Sequence of chain 1.D:
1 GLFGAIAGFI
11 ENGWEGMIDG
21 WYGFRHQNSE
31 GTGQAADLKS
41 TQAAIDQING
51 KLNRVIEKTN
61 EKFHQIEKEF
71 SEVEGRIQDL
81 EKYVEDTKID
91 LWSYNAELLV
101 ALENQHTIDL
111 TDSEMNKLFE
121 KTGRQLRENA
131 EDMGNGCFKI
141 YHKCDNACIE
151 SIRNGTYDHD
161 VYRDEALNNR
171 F

Binding-site contacts:
Ligand atom C1 contacts residue GLU150 of chain 1.D at 4.0 Å.
Ligand atom C8 contacts residue ASN154 of chain 1.D at 4.4 Å.
Ligand atom C2 contacts residue ASN154 of chain 1.D at 2.5 Å.
Ligand atom C1 contacts residue SER151 of chain 1.D at 4.4 Å.
Ligand atom O6 contacts residue ALA147 of chain 1.D at 4.3 Å.
Ligand atom N2 contacts residue THR156 of chain 1.D at 3.9 Å.
Ligand atom C5 contacts residue GLU150 of chain 1.D at 4.4 Å.
Ligand atom O5 contacts residue THR156 of chain 1.D at 4.4 Å.
Ligand atom C7 contacts residue ASN154 of chain 1.D at 3.2 Å.
Ligand atom C5 contacts residue ASN154 of chain 1.D at 3.7 Å.
Ligand atom N2 contacts residue ASN154 of chain 1.D at 2.9 Å (h-bond).
Ligand atom O5 contacts residue SER151 of chain 1.D at 4.1 Å.
Ligand atom C6 contacts residue SER151 of chain 1.D at 4.4 Å.
Ligand atom O7 contacts residue ASN154 of chain 1.D at 3.2 Å (h-bond).
Ligand atom C2 contacts residue THR156 of chain 1.D at 4.3 Å.
Ligand atom C1 contacts residue ASN154 of chain 1.D at 1.5 Å.
Ligand atom O5 contacts residue ASN154 of chain 1.D at 2.4 Å (h-bond).
Ligand atom C6 contacts residue GLU150 of chain 1.D at 4.0 Å.
Ligand atom O6 contacts residue GLU150 of chain 1.D at 3.4 Å.
Ligand atom C7 contacts residue THR156 of chain 1.D at 4.3 Å.
Ligand atom O5 contacts residue GLU150 of chain 1.D at 3.5 Å.
Ligand atom C3 contacts residue ASN154 of chain 1.D at 3.8 Å.
Ligand atom C8 contacts residue THR156 of chain 1.D at 4.0 Å.
Ligand atom C6 contacts residue ALA147 of chain 1.D at 3.5 Å (hydrophobic).
Ligand atom C1 contacts residue THR156 of chain 1.D at 3.6 Å.
Ligand atom C4 contacts residue ASN154 of chain 1.D at 4.2 Å.

A small-molecule ligand and the protein it binds are described below.
Small molecule (SMILES): CC(=O)N[C@H]1[C@H](O[C@H]2[C@H](O)[C@@H](NC(C)=O)CO[C@@H]2CO)O[C@H](CO)[C@@H](O)[C@@H]1O